Binding-site contacts:
Ligand atom C5 contacts residue ARG162 of chain 1.C at 3.5 Å.
Ligand atom C8 contacts residue ASN167 of chain 1.C at 4.4 Å.
Ligand atom N2 contacts residue ASN167 of chain 1.C at 2.9 Å (h-bond).
Ligand atom C2 contacts residue ASN167 of chain 1.C at 2.5 Å.
Ligand atom C4 contacts residue ASN167 of chain 1.C at 4.2 Å.
Ligand atom C1 contacts residue ARG162 of chain 1.C at 3.6 Å.
Ligand atom C3 contacts residue ASN167 of chain 1.C at 3.8 Å.
Ligand atom C5 contacts residue ASN167 of chain 1.C at 3.7 Å.
Ligand atom C7 contacts residue ASN167 of chain 1.C at 3.6 Å.
Ligand atom C8 contacts residue VAL144 of chain 1.C at 3.7 Å (hydrophobic).
Ligand atom O6 contacts residue ARG162 of chain 1.C at 3.9 Å.
Ligand atom O5 contacts residue ASN167 of chain 1.C at 2.4 Å (h-bond).
Ligand atom O7 contacts residue ASN167 of chain 1.C at 3.8 Å.
Ligand atom C6 contacts residue ARG162 of chain 1.C at 3.4 Å.
Ligand atom O5 contacts residue ARG162 of chain 1.C at 2.7 Å (salt-bridge).
Ligand atom C1 contacts residue ASN167 of chain 1.C at 1.4 Å.
Ligand atom C6 contacts residue VAL144 of chain 1.C at 4.3 Å (hydrophobic).

Sequence of chain 1.C:
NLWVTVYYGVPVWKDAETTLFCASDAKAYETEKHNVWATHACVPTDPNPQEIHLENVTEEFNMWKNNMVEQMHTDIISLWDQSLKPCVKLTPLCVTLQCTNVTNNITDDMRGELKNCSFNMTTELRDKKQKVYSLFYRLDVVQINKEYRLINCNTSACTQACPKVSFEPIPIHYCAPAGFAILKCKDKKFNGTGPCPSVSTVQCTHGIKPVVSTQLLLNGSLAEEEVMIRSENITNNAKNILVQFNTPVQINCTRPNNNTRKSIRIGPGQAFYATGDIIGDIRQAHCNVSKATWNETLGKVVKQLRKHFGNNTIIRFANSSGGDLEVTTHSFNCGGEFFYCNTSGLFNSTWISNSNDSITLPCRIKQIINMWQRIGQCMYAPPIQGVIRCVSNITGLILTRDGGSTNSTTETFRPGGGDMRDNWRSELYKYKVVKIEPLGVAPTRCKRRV

A protein and the small-molecule ligand that binds it are described below.
Small molecule (SMILES): CC(=O)N[C@H]1[C@H](O[C@H]2[C@H](O)[C@@H](NC(C)=O)CO[C@@H]2CO)O[C@H](CO)[C@@H](O)[C@@H]1O